This small molecule binds to this protein.
Small molecule (SMILES): CCn1nc(-c2ccccc2)c(C(C)=O)c(Nc2ccc(C(=O)O)cc2)c1=O

Sequence of chain 1.H:
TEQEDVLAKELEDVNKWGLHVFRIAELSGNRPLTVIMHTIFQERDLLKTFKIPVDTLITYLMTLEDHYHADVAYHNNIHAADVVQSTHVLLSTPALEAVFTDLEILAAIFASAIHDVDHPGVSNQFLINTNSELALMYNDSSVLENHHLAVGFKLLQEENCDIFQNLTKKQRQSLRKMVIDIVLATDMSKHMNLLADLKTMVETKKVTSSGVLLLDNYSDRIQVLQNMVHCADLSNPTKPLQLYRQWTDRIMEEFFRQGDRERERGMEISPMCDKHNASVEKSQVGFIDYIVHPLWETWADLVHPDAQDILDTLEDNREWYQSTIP

Binding-site contacts:
Ligand atom C1 contacts residue PHE287 of chain 1.H at 3.4 Å (hydrophobic).
Ligand atom C4 contacts residue PRO237 of chain 1.H at 4.0 Å (hydrophobic).
Ligand atom C3 contacts residue PHE287 of chain 1.H at 3.6 Å (hydrophobic).
Ligand atom C5 contacts residue THR248 of chain 1.H at 3.5 Å.
Ligand atom C10 contacts residue PHE287 of chain 1.H at 4.0 Å (hydrophobic).
Ligand atom C18 contacts residue MET188 of chain 1.H at 3.3 Å (hydrophobic).
Ligand atom C5 contacts residue TRP247 of chain 1.H at 3.8 Å (hydrophobic).
Ligand atom C11 contacts residue PHE287 of chain 1.H at 3.4 Å (hydrophobic).
Ligand atom O4 contacts residue ASN236 of chain 1.H at 3.9 Å.
Ligand atom C9 contacts residue MET272 of chain 1.H at 3.7 Å (hydrophobic).
Ligand atom O2 contacts residue MET188 of chain 1.H at 3.4 Å.
Ligand atom C5 contacts residue ASN236 of chain 1.H at 3.4 Å.
Ligand atom C15 contacts residue ILE251 of chain 1.H at 3.9 Å (hydrophobic).
Ligand atom N3 contacts residue GLN284 of chain 1.H at 4.1 Å.
Ligand atom N1 contacts residue PHE287 of chain 1.H at 3.2 Å.
Ligand atom C7 contacts residue PHE255 of chain 1.H at 3.9 Å (hydrophobic).
Ligand atom C4 contacts residue PHE287 of chain 1.H at 3.9 Å (hydrophobic).
Ligand atom C7 contacts residue GLN284 of chain 1.H at 3.5 Å.
Ligand atom N1 contacts residue GLN284 of chain 1.H at 3.1 Å (h-bond).
Ligand atom N2 contacts residue ILE251 of chain 1.H at 4.1 Å.
Ligand atom C1 contacts residue GLN284 of chain 1.H at 3.9 Å.
Ligand atom C6 contacts residue PHE287 of chain 1.H at 3.9 Å (hydrophobic).
Ligand atom C13 contacts residue PHE255 of chain 1.H at 3.0 Å (hydrophobic).
Ligand atom C5 contacts residue ILE251 of chain 1.H at 4.0 Å (hydrophobic).
Ligand atom C21 contacts residue PHE287 of chain 1.H at 3.5 Å (hydrophobic).
Ligand atom C8 contacts residue MET252 of chain 1.H at 3.6 Å (hydrophobic).
Ligand atom C10 contacts residue SER283 of chain 1.H at 3.8 Å.
Ligand atom C19 contacts residue LEU234 of chain 1.H at 3.6 Å (hydrophobic).
Ligand atom C4 contacts residue GLN284 of chain 1.H at 3.9 Å.
Ligand atom N3 contacts residue PHE287 of chain 1.H at 3.3 Å.
Ligand atom C4 contacts residue ASN236 of chain 1.H at 3.3 Å.
Ligand atom O4 contacts residue TYR74 of chain 1.H at 3.2 Å (h-bond).
Ligand atom C17 contacts residue MET188 of chain 1.H at 3.7 Å (hydrophobic).
Ligand atom C20 contacts residue MET188 of chain 1.H at 3.7 Å (hydrophobic).
Ligand atom C2 contacts residue PHE287 of chain 1.H at 3.6 Å (hydrophobic).
Ligand atom C3 contacts residue ILE251 of chain 1.H at 3.9 Å (hydrophobic).
Ligand atom C6 contacts residue GLN284 of chain 1.H at 3.8 Å.
Ligand atom O1 contacts residue PHE287 of chain 1.H at 3.6 Å.
Ligand atom C9 contacts residue SER283 of chain 1.H at 4.0 Å.
Ligand atom C8 contacts residue PHE255 of chain 1.H at 3.9 Å (hydrophobic).